Sequence of chain 1.E:
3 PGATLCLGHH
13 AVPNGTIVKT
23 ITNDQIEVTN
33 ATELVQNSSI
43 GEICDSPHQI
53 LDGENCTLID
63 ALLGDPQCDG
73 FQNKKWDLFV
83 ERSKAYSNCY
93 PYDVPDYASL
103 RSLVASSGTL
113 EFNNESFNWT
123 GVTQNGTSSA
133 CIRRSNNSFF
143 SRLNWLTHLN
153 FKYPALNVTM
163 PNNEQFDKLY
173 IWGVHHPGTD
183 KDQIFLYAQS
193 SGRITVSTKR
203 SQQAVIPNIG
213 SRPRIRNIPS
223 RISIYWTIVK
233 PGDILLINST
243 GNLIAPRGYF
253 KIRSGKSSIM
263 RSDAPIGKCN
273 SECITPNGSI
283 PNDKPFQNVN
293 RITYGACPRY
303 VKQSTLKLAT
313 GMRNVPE

Sequence of chain 1.A:
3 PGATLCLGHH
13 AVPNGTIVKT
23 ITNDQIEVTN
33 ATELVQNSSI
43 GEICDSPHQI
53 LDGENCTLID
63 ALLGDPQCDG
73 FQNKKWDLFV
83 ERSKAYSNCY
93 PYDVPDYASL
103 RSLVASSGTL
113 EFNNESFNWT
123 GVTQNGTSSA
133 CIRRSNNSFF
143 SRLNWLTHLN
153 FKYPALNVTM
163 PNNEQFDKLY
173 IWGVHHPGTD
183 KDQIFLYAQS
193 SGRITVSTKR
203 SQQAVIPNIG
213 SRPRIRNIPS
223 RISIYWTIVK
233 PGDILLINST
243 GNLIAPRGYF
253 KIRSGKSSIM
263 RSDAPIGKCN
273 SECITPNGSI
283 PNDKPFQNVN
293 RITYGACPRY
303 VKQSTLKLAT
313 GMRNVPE

Binding-site contacts:
Ligand atom O3 contacts residue THR242 of chain 1.A at 4.2 Å.
Ligand atom O4 contacts residue ALA157 of chain 1.A at 4.1 Å.
Ligand atom O7 contacts residue ARG195 of chain 1.A at 3.9 Å.
Ligand atom C5 contacts residue ALA157 of chain 1.A at 3.8 Å (hydrophobic).
Ligand atom O6 contacts residue LEU158 of chain 1.A at 4.4 Å.
Ligand atom C7 contacts residue THR242 of chain 1.A at 4.0 Å.
Ligand atom C8 contacts residue THR197 of chain 1.A at 4.4 Å.
Ligand atom O5 contacts residue ASN240 of chain 1.A at 2.5 Å (h-bond).
Ligand atom C6 contacts residue ALA157 of chain 1.A at 4.0 Å (hydrophobic).
Ligand atom N2 contacts residue THR242 of chain 1.A at 4.3 Å.
Ligand atom C2 contacts residue THR242 of chain 1.A at 3.8 Å.
Ligand atom C8 contacts residue ARG195 of chain 1.A at 3.0 Å.
Ligand atom O5 contacts residue ALA157 of chain 1.A at 3.5 Å.
Ligand atom C1 contacts residue LEU158 of chain 1.A at 4.2 Å (hydrophobic).
Ligand atom C3 contacts residue ASN240 of chain 1.A at 3.8 Å.
Ligand atom C4 contacts residue ASN240 of chain 1.A at 4.3 Å.
Ligand atom C6 contacts residue ASN240 of chain 1.A at 4.4 Å.
Ligand atom C3 contacts residue ALA157 of chain 1.A at 4.0 Å (hydrophobic).
Ligand atom O5 contacts residue ASN159 of chain 1.A at 4.4 Å.
Ligand atom C4 contacts residue ALA157 of chain 1.A at 3.3 Å (hydrophobic).
Ligand atom C8 contacts residue ILE211 of chain 1.E at 3.6 Å (hydrophobic).
Ligand atom O7 contacts residue ASN240 of chain 1.A at 3.2 Å (h-bond).
Ligand atom C1 contacts residue ALA157 of chain 1.A at 3.9 Å (hydrophobic).
Ligand atom O7 contacts residue SER241 of chain 1.A at 4.4 Å.
Ligand atom O6 contacts residue ALA157 of chain 1.A at 2.8 Å (h-bond).
Ligand atom C6 contacts residue ASN159 of chain 1.A at 4.3 Å.
Ligand atom C1 contacts residue ASN240 of chain 1.A at 1.4 Å.
Ligand atom O6 contacts residue ASN159 of chain 1.A at 4.5 Å.
Ligand atom C7 contacts residue ASN240 of chain 1.A at 3.2 Å.
Ligand atom C5 contacts residue ASN240 of chain 1.A at 3.5 Å.
Ligand atom N2 contacts residue ASN240 of chain 1.A at 2.8 Å (h-bond).
Ligand atom C8 contacts residue ASN240 of chain 1.A at 4.2 Å.
Ligand atom O5 contacts residue LEU158 of chain 1.A at 3.7 Å.
Ligand atom O3 contacts residue ALA157 of chain 1.A at 4.3 Å.
Ligand atom C2 contacts residue ALA157 of chain 1.A at 4.1 Å (hydrophobic).
Ligand atom N2 contacts residue ALA157 of chain 1.A at 4.4 Å.
Ligand atom O7 contacts residue THR242 of chain 1.A at 3.1 Å.
Ligand atom C7 contacts residue ARG195 of chain 1.A at 4.2 Å.
Ligand atom C2 contacts residue ASN240 of chain 1.A at 2.5 Å.
Ligand atom O6 contacts residue ASP182 of chain 1.E at 4.2 Å.

This small molecule binds to this protein.
Small molecule (SMILES): CC(=O)N[C@H]1[C@H](O[C@H]2[C@H](O)[C@@H](NC(C)=O)CO[C@@H]2CO)O[C@H](CO)[C@@H](O)[C@@H]1O